Sequence of chain 1.A:
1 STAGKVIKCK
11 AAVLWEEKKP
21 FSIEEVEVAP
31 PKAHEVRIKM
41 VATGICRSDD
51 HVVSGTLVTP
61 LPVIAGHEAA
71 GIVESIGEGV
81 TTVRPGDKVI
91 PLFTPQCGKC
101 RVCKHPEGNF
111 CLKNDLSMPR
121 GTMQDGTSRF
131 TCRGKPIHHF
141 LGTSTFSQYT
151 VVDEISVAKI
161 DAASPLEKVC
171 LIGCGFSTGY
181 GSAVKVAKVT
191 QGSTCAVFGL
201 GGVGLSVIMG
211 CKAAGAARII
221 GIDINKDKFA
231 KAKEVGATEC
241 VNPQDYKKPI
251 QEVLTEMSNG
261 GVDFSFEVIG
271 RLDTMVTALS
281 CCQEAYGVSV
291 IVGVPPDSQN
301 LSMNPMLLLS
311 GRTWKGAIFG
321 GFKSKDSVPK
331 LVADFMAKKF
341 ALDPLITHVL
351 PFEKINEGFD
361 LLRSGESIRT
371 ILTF

Binding-site contacts:
Ligand atom C2 contacts residue SER48 of chain 1.B at 4.0 Å.
Ligand atom C6 contacts residue LEU141 of chain 1.B at 3.7 Å (hydrophobic).
Ligand atom F6 contacts residue SER48 of chain 1.B at 3.2 Å.
Ligand atom C4 contacts residue LEU116 of chain 1.B at 3.8 Å (hydrophobic).
Ligand atom C2 contacts residue NAJ1 of chain 1.M at 4.0 Å.
Ligand atom O1 contacts residue ZN1 of chain 1.K at 1.9 Å.
Ligand atom C4 contacts residue LEU57 of chain 1.B at 3.8 Å (hydrophobic).
Ligand atom C7 contacts residue NAJ1 of chain 1.M at 3.2 Å.
Ligand atom F5 contacts residue PHE140 of chain 1.B at 3.3 Å.
Ligand atom F6 contacts residue LEU141 of chain 1.B at 3.2 Å.
Ligand atom C6 contacts residue SER48 of chain 1.B at 3.5 Å.
Ligand atom F5 contacts residue LEU57 of chain 1.B at 3.0 Å.
Ligand atom O1 contacts residue CYS174 of chain 1.B at 3.4 Å (h-bond).
Ligand atom O1 contacts residue NAJ1 of chain 1.M at 2.9 Å.
Ligand atom C3 contacts residue VAL294 of chain 1.B at 3.8 Å (hydrophobic).
Ligand atom C5 contacts residue LEU57 of chain 1.B at 3.5 Å (hydrophobic).
Ligand atom F3 contacts residue VAL294 of chain 1.B at 3.6 Å.
Ligand atom C3 contacts residue LEU116 of chain 1.B at 3.7 Å (hydrophobic).
Ligand atom C7 contacts residue PHE93 of chain 1.B at 3.6 Å (hydrophobic).
Ligand atom C1 contacts residue SER48 of chain 1.B at 3.4 Å.
Ligand atom O1 contacts residue SER48 of chain 1.B at 2.6 Å (h-bond).
Ligand atom F4 contacts residue LEU57 of chain 1.B at 3.2 Å.
Ligand atom C7 contacts residue ZN1 of chain 1.K at 2.9 Å.
Ligand atom O1 contacts residue HIS67 of chain 1.B at 3.1 Å (h-bond).
Ligand atom F3 contacts residue ILE318 of chain 1.B at 3.6 Å.
Ligand atom C1 contacts residue PHE93 of chain 1.B at 4.0 Å (hydrophobic).
Ligand atom F3 contacts residue LEU309 of chain 1.A at 3.6 Å.
Ligand atom C7 contacts residue HIS67 of chain 1.B at 3.6 Å.
Ligand atom C7 contacts residue CYS174 of chain 1.B at 3.8 Å (hydrophobic).
Ligand atom F2 contacts residue ILE318 of chain 1.B at 3.8 Å.
Ligand atom F2 contacts residue VAL294 of chain 1.B at 3.9 Å.
Ligand atom F4 contacts residue LEU116 of chain 1.B at 4.0 Å.
Ligand atom C2 contacts residue VAL294 of chain 1.B at 4.0 Å (hydrophobic).
Ligand atom C7 contacts residue SER48 of chain 1.B at 3.4 Å.
Ligand atom F2 contacts residue NAJ1 of chain 1.M at 2.9 Å.
Ligand atom O1 contacts residue CYS46 of chain 1.B at 3.4 Å (h-bond).
Ligand atom C5 contacts residue LEU141 of chain 1.B at 3.8 Å (hydrophobic).
Ligand atom F5 contacts residue LEU141 of chain 1.B at 3.4 Å.
Ligand atom F3 contacts residue LEU116 of chain 1.B at 3.8 Å.
Ligand atom F6 contacts residue HIS67 of chain 1.B at 3.2 Å.

A protein and the small-molecule ligand that binds it are described below.
Small molecule (SMILES): OCc1c(F)c(F)c(F)c(F)c1F

Sequence of chain 1.B:
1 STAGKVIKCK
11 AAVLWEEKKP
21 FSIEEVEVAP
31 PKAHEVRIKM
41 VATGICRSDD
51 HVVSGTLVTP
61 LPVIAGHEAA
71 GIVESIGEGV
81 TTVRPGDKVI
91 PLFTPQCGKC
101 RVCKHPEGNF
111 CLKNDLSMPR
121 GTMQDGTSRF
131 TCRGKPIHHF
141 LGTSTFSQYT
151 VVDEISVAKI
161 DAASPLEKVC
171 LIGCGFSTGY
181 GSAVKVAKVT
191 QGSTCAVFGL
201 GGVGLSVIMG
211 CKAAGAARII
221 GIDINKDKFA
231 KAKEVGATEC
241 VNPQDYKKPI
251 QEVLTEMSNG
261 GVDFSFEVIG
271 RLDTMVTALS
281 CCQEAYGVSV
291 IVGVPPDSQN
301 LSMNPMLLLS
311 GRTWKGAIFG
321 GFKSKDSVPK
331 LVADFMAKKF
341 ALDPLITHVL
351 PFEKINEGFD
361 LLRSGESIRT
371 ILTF